Sequence of chain 1.A:
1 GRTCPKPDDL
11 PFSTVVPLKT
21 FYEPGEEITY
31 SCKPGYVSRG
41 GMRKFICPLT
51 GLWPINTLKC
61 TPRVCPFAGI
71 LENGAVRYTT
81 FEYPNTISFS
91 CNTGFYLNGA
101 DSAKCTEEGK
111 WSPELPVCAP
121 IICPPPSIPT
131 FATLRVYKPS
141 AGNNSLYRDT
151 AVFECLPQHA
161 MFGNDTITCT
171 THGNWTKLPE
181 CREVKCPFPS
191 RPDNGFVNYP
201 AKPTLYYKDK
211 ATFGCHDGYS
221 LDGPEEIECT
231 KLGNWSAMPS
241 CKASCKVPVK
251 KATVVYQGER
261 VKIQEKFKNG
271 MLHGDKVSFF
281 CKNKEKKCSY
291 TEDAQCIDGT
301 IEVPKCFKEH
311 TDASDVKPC

A protein and the small-molecule ligand that binds it are described below.
Small molecule (SMILES): CC(=O)N[C@@H]1[C@@H](O)[C@H](O)[C@@H](CO)O[C@H]1O

Binding-site contacts:
Ligand atom N2 contacts residue ASN164 of chain 1.A at 3.0 Å (h-bond).
Ligand atom N2 contacts residue THR166 of chain 1.A at 4.3 Å.
Ligand atom O5 contacts residue ASN164 of chain 1.A at 2.3 Å (h-bond).
Ligand atom C7 contacts residue THR166 of chain 1.A at 3.8 Å.
Ligand atom C8 contacts residue THR166 of chain 1.A at 3.4 Å.
Ligand atom C7 contacts residue ASN164 of chain 1.A at 4.1 Å.
Ligand atom O7 contacts residue THR166 of chain 1.A at 4.1 Å.
Ligand atom C5 contacts residue ASN164 of chain 1.A at 3.6 Å.
Ligand atom C8 contacts residue THR168 of chain 1.A at 3.4 Å.
Ligand atom C4 contacts residue ASN164 of chain 1.A at 4.2 Å.
Ligand atom C3 contacts residue ASN164 of chain 1.A at 3.8 Å.
Ligand atom C1 contacts residue ASN164 of chain 1.A at 1.4 Å.
Ligand atom C2 contacts residue ASN164 of chain 1.A at 2.4 Å.